Binding-site contacts:
Ligand atom C1 contacts residue GLN270 of chain 1.B at 4.0 Å.
Ligand atom O6 contacts residue GLN270 of chain 1.B at 3.9 Å.
Ligand atom O5 contacts residue GLN270 of chain 1.B at 3.5 Å.
Ligand atom C3 contacts residue GLU294 of chain 1.B at 4.0 Å.
Ligand atom O4 contacts residue THR183 of chain 1.B at 4.5 Å.
Ligand atom C4 contacts residue THR183 of chain 1.B at 4.1 Å.
Ligand atom O3 contacts residue GLU294 of chain 1.B at 3.8 Å.
Ligand atom C8 contacts residue ASN234 of chain 1.B at 3.6 Å.
Ligand atom O7 contacts residue ASN234 of chain 1.B at 3.8 Å.
Ligand atom C1 contacts residue THR183 of chain 1.B at 3.1 Å.
Ligand atom C6 contacts residue GLU271 of chain 1.B at 3.2 Å.
Ligand atom N2 contacts residue THR183 of chain 1.B at 4.0 Å.
Ligand atom O4 contacts residue GLU294 of chain 1.B at 4.2 Å.
Ligand atom N2 contacts residue ASN181 of chain 1.B at 2.8 Å (h-bond).
Ligand atom C4 contacts residue ASN181 of chain 1.B at 4.2 Å.
Ligand atom C3 contacts residue THR183 of chain 1.B at 3.7 Å.
Ligand atom N2 contacts residue GLU271 of chain 1.B at 4.5 Å.
Ligand atom O5 contacts residue THR183 of chain 1.B at 3.6 Å.
Ligand atom C2 contacts residue ASN181 of chain 1.B at 2.5 Å.
Ligand atom O7 contacts residue ASN181 of chain 1.B at 3.8 Å.
Ligand atom O6 contacts residue GLU271 of chain 1.B at 2.5 Å (salt-bridge).
Ligand atom C8 contacts residue ASN181 of chain 1.B at 4.5 Å.
Ligand atom O5 contacts residue ASN181 of chain 1.B at 2.4 Å (h-bond).
Ligand atom C1 contacts residue ASN181 of chain 1.B at 1.4 Å.
Ligand atom C5 contacts residue GLN270 of chain 1.B at 4.4 Å.
Ligand atom O7 contacts residue THR183 of chain 1.B at 4.1 Å.
Ligand atom C8 contacts residue PHE184 of chain 1.B at 3.5 Å (hydrophobic).
Ligand atom C5 contacts residue THR183 of chain 1.B at 3.4 Å.
Ligand atom C7 contacts residue ASN234 of chain 1.B at 4.2 Å.
Ligand atom C3 contacts residue ASN181 of chain 1.B at 3.8 Å.
Ligand atom C7 contacts residue ASN181 of chain 1.B at 3.4 Å.
Ligand atom C8 contacts residue TYR292 of chain 1.B at 3.4 Å (hydrophobic).
Ligand atom C2 contacts residue THR183 of chain 1.B at 3.8 Å.
Ligand atom C5 contacts residue ASN181 of chain 1.B at 3.7 Å.
Ligand atom C6 contacts residue GLN270 of chain 1.B at 4.0 Å.

Sequence of chain 1.B:
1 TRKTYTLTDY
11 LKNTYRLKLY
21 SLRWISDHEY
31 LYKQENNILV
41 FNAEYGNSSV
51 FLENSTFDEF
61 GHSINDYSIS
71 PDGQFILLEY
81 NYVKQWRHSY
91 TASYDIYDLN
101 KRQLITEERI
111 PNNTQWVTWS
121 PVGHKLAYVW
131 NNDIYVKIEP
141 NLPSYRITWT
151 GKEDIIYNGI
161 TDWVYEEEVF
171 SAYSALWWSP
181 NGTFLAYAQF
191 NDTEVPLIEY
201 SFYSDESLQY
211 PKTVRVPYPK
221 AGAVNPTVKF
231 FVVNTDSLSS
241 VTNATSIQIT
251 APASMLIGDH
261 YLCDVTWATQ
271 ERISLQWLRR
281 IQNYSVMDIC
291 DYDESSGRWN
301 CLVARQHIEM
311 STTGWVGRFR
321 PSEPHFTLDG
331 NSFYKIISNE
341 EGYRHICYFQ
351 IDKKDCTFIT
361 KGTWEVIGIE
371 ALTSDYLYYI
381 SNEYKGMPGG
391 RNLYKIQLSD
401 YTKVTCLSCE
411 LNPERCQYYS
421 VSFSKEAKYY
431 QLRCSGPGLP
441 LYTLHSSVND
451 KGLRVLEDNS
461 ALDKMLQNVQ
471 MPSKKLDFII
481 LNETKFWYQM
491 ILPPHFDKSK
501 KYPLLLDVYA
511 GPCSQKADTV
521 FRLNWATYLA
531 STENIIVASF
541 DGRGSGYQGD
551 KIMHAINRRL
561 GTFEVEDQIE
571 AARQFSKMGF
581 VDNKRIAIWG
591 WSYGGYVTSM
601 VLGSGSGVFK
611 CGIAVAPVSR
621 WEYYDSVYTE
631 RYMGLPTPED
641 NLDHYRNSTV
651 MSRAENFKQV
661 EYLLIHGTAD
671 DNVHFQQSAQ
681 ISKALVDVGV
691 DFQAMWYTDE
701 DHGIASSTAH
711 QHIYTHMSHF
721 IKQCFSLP

A protein and the small-molecule ligand that binds it are described below.
Small molecule (SMILES): CC(=O)N[C@H]1[C@H](O[C@H]2[C@H](O)[C@@H](NC(C)=O)CO[C@@H]2CO)O[C@H](CO)[C@@H](O)[C@@H]1O